The protein below binds the small molecule below.
Small molecule (SMILES): CC(=O)N[C@@H]1[C@@H](O)[C@H](O)[C@@H](CO)O[C@H]1O

Sequence of chain 1.D:
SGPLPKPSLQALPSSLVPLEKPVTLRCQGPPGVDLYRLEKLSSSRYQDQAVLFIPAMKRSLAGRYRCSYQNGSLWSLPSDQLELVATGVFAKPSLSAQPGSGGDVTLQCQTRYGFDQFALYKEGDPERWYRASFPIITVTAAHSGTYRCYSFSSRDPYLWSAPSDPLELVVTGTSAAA

Binding-site contacts:
Ligand atom C8 contacts residue PRO33 of chain 1.D at 3.8 Å (hydrophobic).
Ligand atom C2 contacts residue ASN74 of chain 1.D at 2.4 Å.
Ligand atom N2 contacts residue GLY35 of chain 1.D at 4.4 Å.
Ligand atom C8 contacts residue PRO34 of chain 1.D at 4.4 Å (hydrophobic).
Ligand atom C7 contacts residue VAL36 of chain 1.D at 4.4 Å (hydrophobic).
Ligand atom C4 contacts residue ASN74 of chain 1.D at 4.2 Å.
Ligand atom N2 contacts residue ASN74 of chain 1.D at 2.9 Å (h-bond).
Ligand atom C3 contacts residue ASN74 of chain 1.D at 3.8 Å.
Ligand atom O7 contacts residue ASN74 of chain 1.D at 3.6 Å.
Ligand atom C1 contacts residue ASN74 of chain 1.D at 1.4 Å.
Ligand atom C1 contacts residue GLY35 of chain 1.D at 4.3 Å.
Ligand atom N2 contacts residue VAL36 of chain 1.D at 4.5 Å.
Ligand atom O5 contacts residue ASN74 of chain 1.D at 2.4 Å (h-bond).
Ligand atom C8 contacts residue VAL36 of chain 1.D at 3.9 Å (hydrophobic).
Ligand atom C7 contacts residue ASN74 of chain 1.D at 3.5 Å.
Ligand atom C5 contacts residue ASN74 of chain 1.D at 3.6 Å.